Sequence of chain 1.H:
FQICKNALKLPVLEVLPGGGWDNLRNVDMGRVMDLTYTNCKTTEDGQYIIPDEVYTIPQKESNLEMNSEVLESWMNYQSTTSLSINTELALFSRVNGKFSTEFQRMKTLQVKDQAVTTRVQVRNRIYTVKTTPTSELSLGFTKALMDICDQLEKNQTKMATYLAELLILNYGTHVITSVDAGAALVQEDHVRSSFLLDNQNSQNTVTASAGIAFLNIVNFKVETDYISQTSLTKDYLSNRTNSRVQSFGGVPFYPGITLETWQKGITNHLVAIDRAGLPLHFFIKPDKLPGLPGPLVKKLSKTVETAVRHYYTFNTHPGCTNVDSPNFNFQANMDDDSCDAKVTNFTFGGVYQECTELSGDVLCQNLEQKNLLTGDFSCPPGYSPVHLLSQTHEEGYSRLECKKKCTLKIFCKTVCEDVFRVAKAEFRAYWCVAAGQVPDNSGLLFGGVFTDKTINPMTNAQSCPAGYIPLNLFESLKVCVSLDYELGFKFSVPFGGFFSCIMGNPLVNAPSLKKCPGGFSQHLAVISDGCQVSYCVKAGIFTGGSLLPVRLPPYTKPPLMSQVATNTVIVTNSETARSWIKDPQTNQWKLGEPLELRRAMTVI

Binding-site contacts:
Ligand atom C1 contacts residue ASN169 of chain 1.I at 1.4 Å.
Ligand atom O5 contacts residue ASN169 of chain 1.I at 2.4 Å (h-bond).
Ligand atom C4 contacts residue ASN169 of chain 1.I at 4.2 Å.
Ligand atom C8 contacts residue THR588 of chain 1.I at 4.5 Å.
Ligand atom O6 contacts residue LYS172 of chain 1.I at 4.4 Å.
Ligand atom O7 contacts residue THR588 of chain 1.I at 4.5 Å.
Ligand atom C5 contacts residue ASN169 of chain 1.I at 3.7 Å.
Ligand atom C3 contacts residue ASN169 of chain 1.I at 3.8 Å.
Ligand atom O7 contacts residue GLN585 of chain 1.I at 4.0 Å.
Ligand atom C8 contacts residue CYS416 of chain 1.H at 3.6 Å (hydrophobic).
Ligand atom C1 contacts residue GLN585 of chain 1.I at 4.2 Å.
Ligand atom C2 contacts residue ASN169 of chain 1.I at 2.5 Å.
Ligand atom N2 contacts residue ASN169 of chain 1.I at 2.9 Å (h-bond).
Ligand atom C2 contacts residue GLN585 of chain 1.I at 4.0 Å.
Ligand atom O5 contacts residue GLN585 of chain 1.I at 3.9 Å.
Ligand atom C8 contacts residue ASN169 of chain 1.I at 4.4 Å.
Ligand atom C8 contacts residue THR428 of chain 1.H at 4.3 Å.
Ligand atom O7 contacts residue VAL586 of chain 1.I at 4.3 Å.
Ligand atom O6 contacts residue GLN585 of chain 1.I at 3.8 Å.
Ligand atom C7 contacts residue ASN169 of chain 1.I at 3.2 Å.
Ligand atom C6 contacts residue THR171 of chain 1.I at 4.3 Å.
Ligand atom O7 contacts residue ASN169 of chain 1.I at 3.1 Å (h-bond).

Sequence of chain 1.I:
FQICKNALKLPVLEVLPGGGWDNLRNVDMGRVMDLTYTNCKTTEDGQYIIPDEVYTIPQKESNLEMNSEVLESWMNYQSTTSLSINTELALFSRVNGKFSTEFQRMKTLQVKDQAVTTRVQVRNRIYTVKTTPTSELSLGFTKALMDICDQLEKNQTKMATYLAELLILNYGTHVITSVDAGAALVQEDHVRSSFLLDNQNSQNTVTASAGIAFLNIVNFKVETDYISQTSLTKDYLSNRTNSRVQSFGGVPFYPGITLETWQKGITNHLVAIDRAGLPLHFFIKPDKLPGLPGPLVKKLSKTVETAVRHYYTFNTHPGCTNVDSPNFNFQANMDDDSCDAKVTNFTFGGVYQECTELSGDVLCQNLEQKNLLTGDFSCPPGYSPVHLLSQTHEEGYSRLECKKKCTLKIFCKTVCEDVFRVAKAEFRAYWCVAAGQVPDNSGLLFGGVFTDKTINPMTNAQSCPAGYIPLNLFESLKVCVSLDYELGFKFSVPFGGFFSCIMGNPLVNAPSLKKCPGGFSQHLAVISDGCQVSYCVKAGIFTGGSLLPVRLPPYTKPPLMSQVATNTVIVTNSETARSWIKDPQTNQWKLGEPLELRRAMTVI

This small molecule binds to this protein.
Small molecule (SMILES): CC(=O)N[C@@H]1[C@@H](O)[C@H](O)[C@@H](CO)O[C@H]1O